A protein and the small-molecule ligand that binds it are described below.
Small molecule (SMILES): CC(=O)N[C@H]1[C@H](O[C@H]2[C@H](O)[C@@H](NC(C)=O)CO[C@@H]2CO)O[C@H](CO)[C@@H](O)[C@@H]1O

Binding-site contacts:
Ligand atom N2 contacts residue ASN12 of chain 15.H at 3.8 Å.
Ligand atom C7 contacts residue ASN12 of chain 15.H at 3.9 Å.
Ligand atom C5 contacts residue ASN12 of chain 15.H at 4.1 Å.
Ligand atom O5 contacts residue ASN12 of chain 15.H at 2.7 Å (h-bond).
Ligand atom O7 contacts residue ASN12 of chain 15.H at 3.7 Å.
Ligand atom C1 contacts residue ASN12 of chain 15.H at 2.2 Å.
Ligand atom C2 contacts residue ASN12 of chain 15.H at 3.2 Å.

Sequence of chain 15.H:
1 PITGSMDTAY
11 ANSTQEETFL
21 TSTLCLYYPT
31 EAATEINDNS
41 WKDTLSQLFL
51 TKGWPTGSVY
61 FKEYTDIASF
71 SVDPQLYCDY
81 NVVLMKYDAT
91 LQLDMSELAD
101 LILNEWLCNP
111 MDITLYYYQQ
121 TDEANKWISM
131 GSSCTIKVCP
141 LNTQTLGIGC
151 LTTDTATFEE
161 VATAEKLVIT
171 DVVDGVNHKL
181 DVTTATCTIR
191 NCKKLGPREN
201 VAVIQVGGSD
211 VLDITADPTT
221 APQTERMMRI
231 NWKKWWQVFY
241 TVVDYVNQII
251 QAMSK